This small molecule binds to this protein.
Small molecule (SMILES): CC(=O)N[C@@H]1[C@@H](O)[C@H](O)[C@@H](CO)O[C@H]1O

Sequence of chain 1.C:
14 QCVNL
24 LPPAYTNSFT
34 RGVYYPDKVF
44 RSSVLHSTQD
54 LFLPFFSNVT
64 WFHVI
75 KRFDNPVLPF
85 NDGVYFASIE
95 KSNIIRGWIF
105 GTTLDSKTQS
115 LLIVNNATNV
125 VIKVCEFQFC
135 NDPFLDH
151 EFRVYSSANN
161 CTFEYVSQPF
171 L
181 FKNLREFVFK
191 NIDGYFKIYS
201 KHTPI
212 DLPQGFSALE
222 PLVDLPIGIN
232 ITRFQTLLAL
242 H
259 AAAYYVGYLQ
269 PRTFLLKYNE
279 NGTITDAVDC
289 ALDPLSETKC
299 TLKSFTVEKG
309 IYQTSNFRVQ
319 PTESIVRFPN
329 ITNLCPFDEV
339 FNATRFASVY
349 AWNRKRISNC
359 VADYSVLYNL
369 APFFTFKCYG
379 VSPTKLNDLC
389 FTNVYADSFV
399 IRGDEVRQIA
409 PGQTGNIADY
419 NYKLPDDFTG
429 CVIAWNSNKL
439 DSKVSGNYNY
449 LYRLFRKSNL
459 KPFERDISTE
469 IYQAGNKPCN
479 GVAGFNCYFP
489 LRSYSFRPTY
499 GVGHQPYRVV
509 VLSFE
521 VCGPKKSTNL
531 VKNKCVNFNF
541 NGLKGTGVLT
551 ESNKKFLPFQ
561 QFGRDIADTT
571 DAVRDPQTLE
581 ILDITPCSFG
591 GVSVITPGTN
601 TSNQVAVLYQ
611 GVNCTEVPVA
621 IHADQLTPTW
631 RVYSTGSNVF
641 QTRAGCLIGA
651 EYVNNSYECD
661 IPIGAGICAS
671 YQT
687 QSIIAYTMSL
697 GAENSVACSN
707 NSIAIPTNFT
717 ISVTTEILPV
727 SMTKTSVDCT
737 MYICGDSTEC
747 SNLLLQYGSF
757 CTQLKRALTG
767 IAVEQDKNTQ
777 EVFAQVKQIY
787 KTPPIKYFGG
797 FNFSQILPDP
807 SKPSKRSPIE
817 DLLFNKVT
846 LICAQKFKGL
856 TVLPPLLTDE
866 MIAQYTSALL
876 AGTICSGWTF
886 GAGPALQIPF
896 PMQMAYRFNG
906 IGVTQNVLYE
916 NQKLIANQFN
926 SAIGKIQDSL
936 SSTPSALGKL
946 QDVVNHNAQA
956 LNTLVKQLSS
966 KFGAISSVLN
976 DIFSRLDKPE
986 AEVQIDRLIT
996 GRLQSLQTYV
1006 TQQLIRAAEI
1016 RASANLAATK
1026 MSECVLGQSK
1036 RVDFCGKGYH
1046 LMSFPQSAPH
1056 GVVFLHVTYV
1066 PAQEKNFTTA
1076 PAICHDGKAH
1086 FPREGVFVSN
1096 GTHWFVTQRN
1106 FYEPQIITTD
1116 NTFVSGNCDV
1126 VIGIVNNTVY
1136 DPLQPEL

Binding-site contacts:
Ligand atom C1 contacts residue ASN1071 of chain 1.C at 1.5 Å.
Ligand atom C3 contacts residue ASN1071 of chain 1.C at 3.9 Å.
Ligand atom C1 contacts residue GLN892 of chain 1.B at 4.2 Å.
Ligand atom O6 contacts residue ALA703 of chain 1.C at 4.0 Å.
Ligand atom O5 contacts residue ASN1071 of chain 1.C at 2.4 Å (h-bond).
Ligand atom C6 contacts residue ALA703 of chain 1.C at 4.1 Å (hydrophobic).
Ligand atom C7 contacts residue ASN1071 of chain 1.C at 3.8 Å.
Ligand atom O5 contacts residue GLN892 of chain 1.B at 4.2 Å.
Ligand atom C8 contacts residue LYS1070 of chain 1.C at 4.4 Å.
Ligand atom C4 contacts residue ASN1071 of chain 1.C at 4.3 Å.
Ligand atom N2 contacts residue ASN1071 of chain 1.C at 3.0 Å (h-bond).
Ligand atom C8 contacts residue ASN1071 of chain 1.C at 4.4 Å.
Ligand atom C2 contacts residue ASN1071 of chain 1.C at 2.5 Å.
Ligand atom C5 contacts residue ALA703 of chain 1.C at 4.3 Å (hydrophobic).
Ligand atom C8 contacts residue GLU1069 of chain 1.C at 3.5 Å.
Ligand atom O7 contacts residue ASN1071 of chain 1.C at 4.1 Å.
Ligand atom C5 contacts residue ASN1071 of chain 1.C at 3.8 Å.

Sequence of chain 1.B:
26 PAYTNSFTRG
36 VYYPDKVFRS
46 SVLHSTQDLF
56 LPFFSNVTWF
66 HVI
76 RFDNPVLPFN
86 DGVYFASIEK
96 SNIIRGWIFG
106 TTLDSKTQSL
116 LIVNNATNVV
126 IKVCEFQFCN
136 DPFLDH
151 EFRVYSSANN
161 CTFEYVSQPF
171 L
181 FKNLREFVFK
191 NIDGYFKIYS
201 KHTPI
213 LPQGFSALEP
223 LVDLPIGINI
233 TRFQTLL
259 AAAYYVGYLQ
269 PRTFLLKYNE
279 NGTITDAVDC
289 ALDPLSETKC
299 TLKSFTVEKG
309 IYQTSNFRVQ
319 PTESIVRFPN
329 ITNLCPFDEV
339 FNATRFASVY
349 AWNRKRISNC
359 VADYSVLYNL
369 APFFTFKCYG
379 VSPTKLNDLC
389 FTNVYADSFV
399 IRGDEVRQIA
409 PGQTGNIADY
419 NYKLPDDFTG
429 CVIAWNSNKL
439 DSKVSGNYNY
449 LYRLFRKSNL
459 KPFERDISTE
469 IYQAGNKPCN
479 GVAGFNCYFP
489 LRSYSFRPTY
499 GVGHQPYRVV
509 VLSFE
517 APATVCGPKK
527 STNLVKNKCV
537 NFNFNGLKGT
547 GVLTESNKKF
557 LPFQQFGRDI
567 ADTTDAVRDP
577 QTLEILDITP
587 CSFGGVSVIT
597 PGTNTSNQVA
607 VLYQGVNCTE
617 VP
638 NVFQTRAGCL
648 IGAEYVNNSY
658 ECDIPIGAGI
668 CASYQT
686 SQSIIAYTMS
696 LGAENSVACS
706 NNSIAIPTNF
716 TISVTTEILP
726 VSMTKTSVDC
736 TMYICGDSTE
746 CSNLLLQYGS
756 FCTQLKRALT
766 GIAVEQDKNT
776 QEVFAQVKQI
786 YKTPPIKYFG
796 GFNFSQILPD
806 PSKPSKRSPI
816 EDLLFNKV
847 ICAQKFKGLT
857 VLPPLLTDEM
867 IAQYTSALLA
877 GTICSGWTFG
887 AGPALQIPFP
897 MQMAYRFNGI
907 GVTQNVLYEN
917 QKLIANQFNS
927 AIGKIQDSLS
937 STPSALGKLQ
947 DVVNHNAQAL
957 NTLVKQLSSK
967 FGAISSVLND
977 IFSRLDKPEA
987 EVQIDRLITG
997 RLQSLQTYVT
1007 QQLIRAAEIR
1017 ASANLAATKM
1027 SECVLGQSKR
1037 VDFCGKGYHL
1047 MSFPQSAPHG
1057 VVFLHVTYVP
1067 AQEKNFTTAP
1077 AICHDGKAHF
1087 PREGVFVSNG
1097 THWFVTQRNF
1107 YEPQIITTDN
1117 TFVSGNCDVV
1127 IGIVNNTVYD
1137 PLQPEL